Sequence of chain 2.B:
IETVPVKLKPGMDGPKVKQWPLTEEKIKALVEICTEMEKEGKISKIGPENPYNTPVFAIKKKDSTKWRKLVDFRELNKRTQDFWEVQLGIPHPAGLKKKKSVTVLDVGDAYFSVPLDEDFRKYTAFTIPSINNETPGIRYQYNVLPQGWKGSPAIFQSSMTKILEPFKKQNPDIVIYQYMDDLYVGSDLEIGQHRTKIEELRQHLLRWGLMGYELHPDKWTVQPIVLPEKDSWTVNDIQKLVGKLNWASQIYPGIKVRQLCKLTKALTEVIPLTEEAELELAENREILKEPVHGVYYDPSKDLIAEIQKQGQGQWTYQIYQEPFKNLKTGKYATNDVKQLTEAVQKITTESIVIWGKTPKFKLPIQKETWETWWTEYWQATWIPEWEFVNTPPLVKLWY

Sequence of chain 2.A:
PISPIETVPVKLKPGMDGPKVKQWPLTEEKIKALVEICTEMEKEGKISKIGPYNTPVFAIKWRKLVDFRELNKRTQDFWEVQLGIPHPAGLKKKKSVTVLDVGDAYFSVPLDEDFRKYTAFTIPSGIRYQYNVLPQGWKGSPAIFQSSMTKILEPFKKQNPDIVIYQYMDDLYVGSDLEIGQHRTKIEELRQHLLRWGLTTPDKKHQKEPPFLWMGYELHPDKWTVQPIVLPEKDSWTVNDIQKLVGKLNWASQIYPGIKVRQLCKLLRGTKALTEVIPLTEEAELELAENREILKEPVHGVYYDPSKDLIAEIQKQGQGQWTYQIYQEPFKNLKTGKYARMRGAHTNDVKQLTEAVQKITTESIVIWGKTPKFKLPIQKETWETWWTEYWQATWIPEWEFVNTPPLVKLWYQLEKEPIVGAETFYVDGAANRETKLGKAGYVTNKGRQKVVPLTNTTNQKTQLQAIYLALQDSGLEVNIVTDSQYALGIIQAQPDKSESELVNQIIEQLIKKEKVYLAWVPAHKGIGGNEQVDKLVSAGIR

Binding-site contacts:
Ligand atom F contacts residue GLU138 of chain 2.B at 3.3 Å.
Ligand atom C16 contacts residue LEU100 of chain 2.A at 3.6 Å (hydrophobic).
Ligand atom BR contacts residue VAL106 of chain 2.A at 3.5 Å.
Ligand atom C26 contacts residue TYR188 of chain 2.A at 3.9 Å (hydrophobic).
Ligand atom C7 contacts residue HIS235 of chain 2.A at 3.5 Å.
Ligand atom C18 contacts residue TRP229 of chain 2.A at 3.8 Å (hydrophobic).
Ligand atom F contacts residue TYR181 of chain 2.A at 3.5 Å.
Ligand atom C6 contacts residue LYS103 of chain 2.A at 3.7 Å.
Ligand atom C25 contacts residue TRP229 of chain 2.A at 3.8 Å (hydrophobic).
Ligand atom C25 contacts residue TYR188 of chain 2.A at 3.7 Å (hydrophobic).
Ligand atom C19 contacts residue TRP229 of chain 2.A at 3.8 Å (hydrophobic).
Ligand atom F contacts residue PRO95 of chain 2.A at 3.6 Å.
Ligand atom C23 contacts residue TYR188 of chain 2.A at 3.6 Å (hydrophobic).
Ligand atom C6 contacts residue TYR318 of chain 2.A at 3.7 Å (hydrophobic).
Ligand atom F contacts residue LEU100 of chain 2.A at 3.5 Å.
Ligand atom C9 contacts residue LEU100 of chain 2.A at 3.9 Å (hydrophobic).
Ligand atom C5 contacts residue LYS101 of chain 2.A at 3.6 Å.
Ligand atom C9 contacts residue LYS101 of chain 2.A at 3.7 Å.
Ligand atom O22 contacts residue TYR188 of chain 2.A at 3.8 Å.
Ligand atom C16 contacts residue TYR181 of chain 2.A at 3.4 Å (hydrophobic).
Ligand atom BR contacts residue PRO225 of chain 2.A at 3.9 Å.
Ligand atom N8 contacts residue LYS101 of chain 2.A at 2.9 Å (salt-bridge).
Ligand atom C15 contacts residue TYR181 of chain 2.A at 3.4 Å (hydrophobic).
Ligand atom N8 contacts residue LEU100 of chain 2.A at 3.6 Å.
Ligand atom C19 contacts residue TYR181 of chain 2.A at 3.8 Å (hydrophobic).
Ligand atom O10 contacts residue LEU100 of chain 2.A at 3.9 Å.
Ligand atom C13 contacts residue LEU100 of chain 2.A at 3.7 Å (hydrophobic).
Ligand atom C14 contacts residue TYR181 of chain 2.A at 3.5 Å (hydrophobic).
Ligand atom C26 contacts residue PHE227 of chain 2.A at 3.5 Å (hydrophobic).
Ligand atom C3 contacts residue VAL106 of chain 2.A at 3.9 Å (hydrophobic).
Ligand atom O10 contacts residue LYS101 of chain 2.A at 3.3 Å (salt-bridge).
Ligand atom C13 contacts residue GLU138 of chain 2.B at 3.8 Å.
Ligand atom C12 contacts residue VAL179 of chain 2.A at 3.5 Å (hydrophobic).
Ligand atom BR contacts residue HIS235 of chain 2.A at 3.8 Å.
Ligand atom O24 contacts residue TYR188 of chain 2.A at 3.4 Å.
Ligand atom C7 contacts residue PRO236 of chain 2.A at 3.9 Å (hydrophobic).
Ligand atom C18 contacts residue TYR181 of chain 2.A at 3.5 Å (hydrophobic).
Ligand atom C7 contacts residue TYR318 of chain 2.A at 3.4 Å (hydrophobic).
Ligand atom C6 contacts residue LYS101 of chain 2.A at 3.5 Å.
Ligand atom BR contacts residue LEU234 of chain 2.A at 3.6 Å.

The small molecule below binds the protein below.
Small molecule (SMILES): CCC(=O)c1ccc(F)c([C@@H]2C[C@@H]2NC(=O)Nc2ccc(Br)cn2)c1O